Binding-site contacts:
Ligand atom C12 contacts residue MET168 of chain 1.A at 3.9 Å (hydrophobic).
Ligand atom C8 contacts residue ASP451 of chain 1.A at 3.4 Å.
Ligand atom C8 contacts residue PHE453 of chain 1.A at 3.9 Å (hydrophobic).
Ligand atom C1 contacts residue PHE453 of chain 1.A at 3.8 Å (hydrophobic).
Ligand atom C5 contacts residue PHE164 of chain 1.A at 3.7 Å (hydrophobic).
Ligand atom O10 contacts residue ALA298 of chain 1.A at 3.4 Å (h-bond).
Ligand atom C9 contacts residue ASP451 of chain 1.A at 4.2 Å.
Ligand atom C6 contacts residue PHE164 of chain 1.A at 3.6 Å (hydrophobic).
Ligand atom N7 contacts residue PHE453 of chain 1.A at 3.3 Å.
Ligand atom C6 contacts residue PHE453 of chain 1.A at 3.4 Å (hydrophobic).
Ligand atom C5 contacts residue PHE453 of chain 1.A at 3.7 Å (hydrophobic).
Ligand atom C4 contacts residue TRP171 of chain 1.A at 3.7 Å (hydrophobic).
Ligand atom O11 contacts residue ASP451 of chain 1.A at 2.8 Å (salt-bridge).
Ligand atom C9 contacts residue CYS297 of chain 1.A at 3.0 Å (hydrophobic).
Ligand atom BR1 contacts residue LEU167 of chain 1.A at 3.5 Å.
Ligand atom C12 contacts residue TRP171 of chain 1.A at 3.9 Å (hydrophobic).
Ligand atom O11 contacts residue CYS297 of chain 1.A at 4.2 Å.
Ligand atom BR1 contacts residue PHE453 of chain 1.A at 4.0 Å.
Ligand atom O11 contacts residue PHE290 of chain 1.A at 3.9 Å.
Ligand atom O10 contacts residue CYS295 of chain 1.A at 2.8 Å.
Ligand atom C9 contacts residue CYS295 of chain 1.A at 3.3 Å (hydrophobic).
Ligand atom N7 contacts residue PHE164 of chain 1.A at 3.8 Å.
Ligand atom C8 contacts residue CYS297 of chain 1.A at 3.7 Å (hydrophobic).
Ligand atom C9 contacts residue PHE453 of chain 1.A at 4.2 Å (hydrophobic).
Ligand atom N7 contacts residue ASP451 of chain 1.A at 4.1 Å.
Ligand atom C2 contacts residue CYS296 of chain 1.A at 4.1 Å (hydrophobic).
Ligand atom C4 contacts residue MET168 of chain 1.A at 3.8 Å (hydrophobic).
Ligand atom O10 contacts residue CYS296 of chain 1.A at 3.2 Å (h-bond).
Ligand atom O11 contacts residue CYS295 of chain 1.A at 2.9 Å (h-bond).
Ligand atom C1 contacts residue CYS297 of chain 1.A at 3.4 Å (hydrophobic).
Ligand atom C2 contacts residue CYS297 of chain 1.A at 3.8 Å (hydrophobic).
Ligand atom O10 contacts residue CYS297 of chain 1.A at 2.7 Å (h-bond).
Ligand atom N7 contacts residue CYS295 of chain 1.A at 3.8 Å.
Ligand atom C1 contacts residue PHE164 of chain 1.A at 4.0 Å (hydrophobic).
Ligand atom C12 contacts residue PHE459 of chain 1.A at 4.0 Å (hydrophobic).
Ligand atom C4 contacts residue PHE164 of chain 1.A at 4.1 Å (hydrophobic).
Ligand atom BR1 contacts residue MET118 of chain 1.A at 4.0 Å.
Ligand atom BR1 contacts residue PHE164 of chain 1.A at 4.2 Å.
Ligand atom C8 contacts residue CYS295 of chain 1.A at 3.1 Å (hydrophobic).
Ligand atom C9 contacts residue CYS296 of chain 1.A at 4.0 Å (hydrophobic).

The protein below binds the small molecule below.
Small molecule (SMILES): Cc1cc(Br)c2c(c1)C(=O)C(=O)N2

Sequence of chain 1.A:
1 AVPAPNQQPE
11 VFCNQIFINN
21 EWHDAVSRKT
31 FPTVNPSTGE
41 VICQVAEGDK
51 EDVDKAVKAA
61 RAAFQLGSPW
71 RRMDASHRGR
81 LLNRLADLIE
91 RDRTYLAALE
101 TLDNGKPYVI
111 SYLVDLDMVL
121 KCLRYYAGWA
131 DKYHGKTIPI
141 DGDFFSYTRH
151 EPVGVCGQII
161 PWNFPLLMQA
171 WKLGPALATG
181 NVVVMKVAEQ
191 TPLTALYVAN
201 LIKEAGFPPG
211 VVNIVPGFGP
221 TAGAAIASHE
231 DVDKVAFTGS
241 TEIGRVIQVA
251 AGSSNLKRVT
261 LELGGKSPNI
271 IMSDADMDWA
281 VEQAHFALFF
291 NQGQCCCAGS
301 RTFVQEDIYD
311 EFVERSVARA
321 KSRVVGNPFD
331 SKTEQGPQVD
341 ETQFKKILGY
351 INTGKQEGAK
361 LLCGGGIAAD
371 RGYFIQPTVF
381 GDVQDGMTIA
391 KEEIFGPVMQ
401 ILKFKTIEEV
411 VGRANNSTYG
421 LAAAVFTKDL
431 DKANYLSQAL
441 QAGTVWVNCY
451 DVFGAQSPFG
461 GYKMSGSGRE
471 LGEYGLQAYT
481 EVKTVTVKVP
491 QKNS